The small molecule below binds the protein below.
Small molecule (SMILES): CC(=O)N[C@@H]1[C@@H](O)[C@H](O)[C@@H](CO)O[C@H]1O

Binding-site contacts:
Ligand atom C5 contacts residue SER79 of chain 17.C at 4.3 Å.
Ligand atom C3 contacts residue ASN87 of chain 17.C at 3.8 Å.
Ligand atom C6 contacts residue SER79 of chain 17.C at 3.6 Å.
Ligand atom C8 contacts residue ILE155 of chain 17.C at 3.7 Å (hydrophobic).
Ligand atom O6 contacts residue SER79 of chain 17.C at 2.5 Å (h-bond).
Ligand atom C4 contacts residue ASN87 of chain 17.C at 4.2 Å.
Ligand atom C7 contacts residue ASN87 of chain 17.C at 3.9 Å.
Ligand atom N2 contacts residue ASN87 of chain 17.C at 2.9 Å (h-bond).
Ligand atom C1 contacts residue ASN87 of chain 17.C at 1.4 Å.
Ligand atom O6 contacts residue LEU91 of chain 17.C at 3.9 Å.
Ligand atom O5 contacts residue ASN87 of chain 17.C at 2.4 Å (h-bond).
Ligand atom C5 contacts residue ASN87 of chain 17.C at 3.7 Å.
Ligand atom C2 contacts residue ASN87 of chain 17.C at 2.5 Å.
Ligand atom O7 contacts residue ASN87 of chain 17.C at 4.4 Å.
Ligand atom O5 contacts residue SER79 of chain 17.C at 3.8 Å.

Sequence of chain 17.C:
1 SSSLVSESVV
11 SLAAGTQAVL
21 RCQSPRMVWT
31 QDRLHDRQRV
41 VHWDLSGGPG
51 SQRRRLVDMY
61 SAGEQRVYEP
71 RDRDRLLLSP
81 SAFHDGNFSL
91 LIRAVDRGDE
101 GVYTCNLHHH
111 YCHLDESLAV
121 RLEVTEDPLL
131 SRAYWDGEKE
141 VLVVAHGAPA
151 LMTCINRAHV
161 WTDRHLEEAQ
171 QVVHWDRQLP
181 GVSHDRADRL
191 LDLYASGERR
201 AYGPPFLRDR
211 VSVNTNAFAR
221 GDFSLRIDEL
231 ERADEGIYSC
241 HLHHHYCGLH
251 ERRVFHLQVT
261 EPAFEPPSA